Sequence of chain 1.A:
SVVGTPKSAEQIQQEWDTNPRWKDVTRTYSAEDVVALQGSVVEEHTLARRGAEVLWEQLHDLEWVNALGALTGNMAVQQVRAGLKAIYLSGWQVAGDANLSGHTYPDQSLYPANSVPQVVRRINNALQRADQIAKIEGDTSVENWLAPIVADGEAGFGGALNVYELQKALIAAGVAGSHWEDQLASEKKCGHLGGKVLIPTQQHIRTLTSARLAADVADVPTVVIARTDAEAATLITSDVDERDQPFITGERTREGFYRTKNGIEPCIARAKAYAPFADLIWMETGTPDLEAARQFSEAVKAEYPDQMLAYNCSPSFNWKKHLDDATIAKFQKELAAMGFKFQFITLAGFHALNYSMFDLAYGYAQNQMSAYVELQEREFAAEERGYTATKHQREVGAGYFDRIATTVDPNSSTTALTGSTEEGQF

Sequence of chain 1.B:
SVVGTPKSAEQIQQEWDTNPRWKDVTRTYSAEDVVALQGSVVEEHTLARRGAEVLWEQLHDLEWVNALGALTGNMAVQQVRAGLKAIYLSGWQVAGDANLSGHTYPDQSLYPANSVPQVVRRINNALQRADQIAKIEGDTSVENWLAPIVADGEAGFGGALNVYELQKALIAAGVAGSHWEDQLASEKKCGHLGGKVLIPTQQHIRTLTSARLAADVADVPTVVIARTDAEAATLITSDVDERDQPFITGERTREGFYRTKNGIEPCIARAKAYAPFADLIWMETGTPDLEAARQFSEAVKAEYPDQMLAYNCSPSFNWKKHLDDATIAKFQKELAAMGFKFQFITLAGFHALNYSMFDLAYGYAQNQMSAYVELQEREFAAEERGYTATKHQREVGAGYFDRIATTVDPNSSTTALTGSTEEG

A small-molecule ligand and the protein it binds are described below.
Small molecule (SMILES): C=C(CC(=O)O)C(=O)O

Binding-site contacts:
Ligand atom C1 contacts residue GLY192 of chain 1.B at 4.1 Å.
Ligand atom O2 contacts residue ASP153 of chain 1.B at 3.7 Å.
Ligand atom O3 contacts residue HIS193 of chain 1.B at 3.6 Å.
Ligand atom O2 contacts residue ARG228 of chain 1.B at 3.3 Å (salt-bridge).
Ligand atom C4 contacts residue ASP108 of chain 1.B at 3.4 Å.
Ligand atom O2 contacts residue TYR89 of chain 1.B at 4.2 Å.
Ligand atom C4 contacts residue TRP93 of chain 1.B at 3.3 Å (hydrophobic).
Ligand atom O3 contacts residue ASN313 of chain 1.B at 3.0 Å (h-bond).
Ligand atom C2 contacts residue ASN313 of chain 1.B at 3.8 Å.
Ligand atom O1 contacts residue CYS191 of chain 1.B at 3.7 Å.
Ligand atom C5 contacts residue CYS191 of chain 1.B at 3.4 Å (hydrophobic).
Ligand atom O3 contacts residue SER315 of chain 1.B at 2.7 Å (h-bond).
Ligand atom O4 contacts residue SER317 of chain 1.B at 2.5 Å (h-bond).
Ligand atom O1 contacts residue ARG228 of chain 1.B at 2.7 Å (salt-bridge).
Ligand atom C3 contacts residue GLY192 of chain 1.B at 3.8 Å.
Ligand atom C2 contacts residue GLU285 of chain 1.B at 4.0 Å.
Ligand atom C5 contacts residue SER315 of chain 1.B at 3.3 Å.
Ligand atom O3 contacts residue THR347 of chain 1.B at 2.8 Å (h-bond).
Ligand atom C5 contacts residue SER317 of chain 1.B at 3.6 Å.
Ligand atom C1 contacts residue ASP108 of chain 1.B at 4.1 Å.
Ligand atom O2 contacts residue MG1 of chain 1.I at 2.4 Å.
Ligand atom C4 contacts residue GLY192 of chain 1.B at 4.1 Å.
Ligand atom O1 contacts residue ASP108 of chain 1.B at 4.0 Å.
Ligand atom C5 contacts residue ASN313 of chain 1.B at 3.8 Å.
Ligand atom O3 contacts residue SER317 of chain 1.B at 4.2 Å.
Ligand atom C1 contacts residue MG1 of chain 1.I at 3.3 Å.
Ligand atom C2 contacts residue THR347 of chain 1.B at 3.7 Å.
Ligand atom C3 contacts residue HIS193 of chain 1.B at 4.1 Å.
Ligand atom O1 contacts residue GLU285 of chain 1.B at 3.8 Å.
Ligand atom C5 contacts residue HIS193 of chain 1.B at 3.3 Å.
Ligand atom O4 contacts residue HIS193 of chain 1.B at 3.0 Å.
Ligand atom C4 contacts residue CYS191 of chain 1.B at 2.2 Å (hydrophobic).
Ligand atom C1 contacts residue ARG228 of chain 1.B at 3.2 Å.
Ligand atom O4 contacts residue SER315 of chain 1.B at 3.2 Å (h-bond).
Ligand atom O1 contacts residue GLY192 of chain 1.B at 2.9 Å (h-bond).
Ligand atom C3 contacts residue CYS191 of chain 1.B at 2.9 Å (hydrophobic).
Ligand atom O1 contacts residue MG1 of chain 1.I at 3.7 Å.
Ligand atom C5 contacts residue THR347 of chain 1.B at 3.8 Å.
Ligand atom O4 contacts residue CYS191 of chain 1.B at 3.0 Å (h-bond).
Ligand atom C3 contacts residue GLU285 of chain 1.B at 4.0 Å.